Sequence of chain 1.D:
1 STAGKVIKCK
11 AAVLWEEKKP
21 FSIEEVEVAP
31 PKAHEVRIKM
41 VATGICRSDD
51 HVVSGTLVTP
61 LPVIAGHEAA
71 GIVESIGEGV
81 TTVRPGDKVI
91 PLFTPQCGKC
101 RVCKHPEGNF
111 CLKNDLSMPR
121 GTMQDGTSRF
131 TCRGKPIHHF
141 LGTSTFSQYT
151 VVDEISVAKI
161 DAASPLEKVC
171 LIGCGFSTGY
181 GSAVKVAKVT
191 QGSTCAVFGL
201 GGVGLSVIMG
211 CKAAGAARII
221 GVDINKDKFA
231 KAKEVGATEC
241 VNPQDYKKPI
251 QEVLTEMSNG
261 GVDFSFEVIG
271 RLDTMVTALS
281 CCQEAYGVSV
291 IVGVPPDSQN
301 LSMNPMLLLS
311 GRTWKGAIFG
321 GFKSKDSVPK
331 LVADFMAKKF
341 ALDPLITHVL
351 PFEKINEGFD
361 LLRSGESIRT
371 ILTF

A small-molecule ligand and the protein it binds are described below.
Small molecule (SMILES): O=CN1CCCCC1

Binding-site contacts:
Ligand atom N contacts residue NAD1 of chain 1.S at 4.3 Å.
Ligand atom C7 contacts residue PHE93 of chain 1.D at 3.9 Å (hydrophobic).
Ligand atom C5 contacts residue LEU141 of chain 1.D at 3.9 Å (hydrophobic).
Ligand atom O contacts residue SER48 of chain 1.D at 2.9 Å (h-bond).
Ligand atom C7 contacts residue CYS174 of chain 1.D at 3.9 Å (hydrophobic).
Ligand atom N contacts residue PHE93 of chain 1.D at 4.0 Å.
Ligand atom N contacts residue ZN1 of chain 1.Q at 4.2 Å.
Ligand atom C7 contacts residue SER48 of chain 1.D at 3.2 Å.
Ligand atom O contacts residue CYS46 of chain 1.D at 3.7 Å.
Ligand atom C5 contacts residue PHE93 of chain 1.D at 3.8 Å (hydrophobic).
Ligand atom C2 contacts residue NAD1 of chain 1.S at 3.5 Å.
Ligand atom C7 contacts residue HIS67 of chain 1.D at 3.3 Å.
Ligand atom C2 contacts residue SER48 of chain 1.D at 3.0 Å.
Ligand atom O contacts residue CYS174 of chain 1.D at 3.0 Å (h-bond).
Ligand atom C4 contacts residue ILE318 of chain 1.D at 4.3 Å (hydrophobic).
Ligand atom C7 contacts residue NAD1 of chain 1.S at 4.1 Å.
Ligand atom C3 contacts residue ILE318 of chain 1.D at 4.4 Å (hydrophobic).
Ligand atom O contacts residue NAD1 of chain 1.S at 3.4 Å.
Ligand atom O contacts residue PHE93 of chain 1.D at 4.3 Å.
Ligand atom C7 contacts residue ZN1 of chain 1.Q at 3.1 Å.
Ligand atom C3 contacts residue LEU309 of chain 1.A at 4.5 Å (hydrophobic).
Ligand atom C3 contacts residue VAL294 of chain 1.D at 3.7 Å (hydrophobic).
Ligand atom C6 contacts residue LEU141 of chain 1.D at 3.4 Å (hydrophobic).
Ligand atom C3 contacts residue NAD1 of chain 1.S at 3.4 Å.
Ligand atom C5 contacts residue LEU116 of chain 1.D at 3.7 Å (hydrophobic).
Ligand atom N contacts residue SER48 of chain 1.D at 3.3 Å (h-bond).
Ligand atom O contacts residue HIS67 of chain 1.D at 2.8 Å (h-bond).
Ligand atom O contacts residue ZN1 of chain 1.Q at 1.9 Å.
Ligand atom C6 contacts residue PHE93 of chain 1.D at 4.0 Å (hydrophobic).
Ligand atom C4 contacts residue VAL294 of chain 1.D at 4.4 Å (hydrophobic).
Ligand atom C2 contacts residue VAL294 of chain 1.D at 3.8 Å (hydrophobic).
Ligand atom C5 contacts residue ILE318 of chain 1.D at 4.3 Å (hydrophobic).
Ligand atom C6 contacts residue SER48 of chain 1.D at 4.4 Å.
Ligand atom C4 contacts residue LEU116 of chain 1.D at 3.4 Å (hydrophobic).

Sequence of chain 1.A:
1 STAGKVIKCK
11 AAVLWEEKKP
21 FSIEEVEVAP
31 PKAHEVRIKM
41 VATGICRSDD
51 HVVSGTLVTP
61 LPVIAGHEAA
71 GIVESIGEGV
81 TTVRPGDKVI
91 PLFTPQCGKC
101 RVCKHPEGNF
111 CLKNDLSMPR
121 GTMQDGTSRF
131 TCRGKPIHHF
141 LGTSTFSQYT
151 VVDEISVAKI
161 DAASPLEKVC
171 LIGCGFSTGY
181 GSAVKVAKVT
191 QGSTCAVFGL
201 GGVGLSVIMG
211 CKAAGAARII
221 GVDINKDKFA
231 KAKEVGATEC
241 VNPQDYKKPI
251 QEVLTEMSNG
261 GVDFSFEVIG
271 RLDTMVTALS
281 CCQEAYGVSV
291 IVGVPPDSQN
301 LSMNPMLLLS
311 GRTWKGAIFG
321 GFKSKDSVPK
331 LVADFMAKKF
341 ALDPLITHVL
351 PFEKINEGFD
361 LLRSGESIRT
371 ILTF